Sequence of chain 1.A:
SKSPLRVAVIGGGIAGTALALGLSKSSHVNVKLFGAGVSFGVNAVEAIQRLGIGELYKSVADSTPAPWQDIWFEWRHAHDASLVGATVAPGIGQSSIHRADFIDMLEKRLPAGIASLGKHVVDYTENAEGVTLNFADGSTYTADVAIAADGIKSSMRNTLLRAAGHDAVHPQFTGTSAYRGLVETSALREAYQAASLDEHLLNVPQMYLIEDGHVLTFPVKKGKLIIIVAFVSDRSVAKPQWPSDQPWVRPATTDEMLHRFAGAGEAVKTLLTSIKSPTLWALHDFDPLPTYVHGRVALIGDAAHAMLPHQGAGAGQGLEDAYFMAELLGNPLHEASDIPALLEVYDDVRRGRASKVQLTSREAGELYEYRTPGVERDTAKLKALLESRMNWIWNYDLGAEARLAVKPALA

Binding-site contacts:
Ligand atom C4 contacts residue MET234 of chain 1.A at 3.9 Å (hydrophobic).
Ligand atom C3 contacts residue TRP99 of chain 1.A at 4.2 Å (hydrophobic).
Ligand atom C4 contacts residue LEU243 of chain 1.A at 4.1 Å (hydrophobic).
Ligand atom O1' contacts residue FAD1 of chain 1.B at 3.4 Å (h-bond).
Ligand atom C3 contacts residue PHE100 of chain 1.A at 3.9 Å (hydrophobic).
Ligand atom O1' contacts residue ARG207 of chain 1.A at 4.3 Å.
Ligand atom C3 contacts residue MET234 of chain 1.A at 4.3 Å (hydrophobic).
Ligand atom C4 contacts residue GLY339 of chain 1.A at 4.0 Å.
Ligand atom C5 contacts residue PRO336 of chain 1.A at 2.9 Å (hydrophobic).
Ligand atom C1 contacts residue LEU243 of chain 1.A at 4.0 Å (hydrophobic).
Ligand atom O2 contacts residue SER66 of chain 1.A at 3.1 Å (h-bond).
Ligand atom C3 contacts residue HIS337 of chain 1.A at 4.0 Å.
Ligand atom C1' contacts residue PHE245 of chain 1.A at 4.4 Å (hydrophobic).
Ligand atom C1 contacts residue FAD1 of chain 1.B at 3.8 Å.
Ligand atom C3 contacts residue PRO336 of chain 1.A at 3.7 Å (hydrophobic).
Ligand atom C2 contacts residue SER66 of chain 1.A at 4.3 Å.
Ligand atom C6 contacts residue FAD1 of chain 1.B at 4.4 Å.
Ligand atom O2' contacts residue SER66 of chain 1.A at 3.6 Å.
Ligand atom C5 contacts residue LEU243 of chain 1.A at 3.7 Å (hydrophobic).
Ligand atom C2 contacts residue PHE100 of chain 1.A at 4.2 Å (hydrophobic).
Ligand atom O2' contacts residue FAD1 of chain 1.B at 3.5 Å (h-bond).
Ligand atom C4 contacts residue GLN338 of chain 1.A at 4.2 Å.
Ligand atom C2 contacts residue LEU243 of chain 1.A at 4.4 Å (hydrophobic).
Ligand atom O2' contacts residue PHE245 of chain 1.A at 3.6 Å.
Ligand atom C2 contacts residue FAD1 of chain 1.B at 4.4 Å.
Ligand atom C6 contacts residue PRO336 of chain 1.A at 3.5 Å (hydrophobic).
Ligand atom C4 contacts residue PRO336 of chain 1.A at 3.0 Å (hydrophobic).
Ligand atom C1' contacts residue FAD1 of chain 1.B at 3.3 Å.
Ligand atom C6 contacts residue PHE258 of chain 1.A at 4.1 Å (hydrophobic).
Ligand atom C4 contacts residue HIS337 of chain 1.A at 3.2 Å.
Ligand atom C3 contacts residue GLY339 of chain 1.A at 3.8 Å.
Ligand atom C2 contacts residue GLY339 of chain 1.A at 4.3 Å.
Ligand atom O2 contacts residue GLN121 of chain 1.A at 3.5 Å (h-bond).
Ligand atom C5 contacts residue PHE258 of chain 1.A at 4.2 Å (hydrophobic).
Ligand atom C2 contacts residue PRO336 of chain 1.A at 4.1 Å (hydrophobic).
Ligand atom C5 contacts residue HIS337 of chain 1.A at 3.6 Å.
Ligand atom C1 contacts residue PRO336 of chain 1.A at 4.1 Å (hydrophobic).
Ligand atom C6 contacts residue LEU243 of chain 1.A at 3.6 Å (hydrophobic).
Ligand atom O2 contacts residue PHE100 of chain 1.A at 4.1 Å.
Ligand atom O2 contacts residue GLY339 of chain 1.A at 4.4 Å.

The small molecule below binds the protein below.
Small molecule (SMILES): O=C(O)c1ccccc1O